Sequence of chain 1.C:
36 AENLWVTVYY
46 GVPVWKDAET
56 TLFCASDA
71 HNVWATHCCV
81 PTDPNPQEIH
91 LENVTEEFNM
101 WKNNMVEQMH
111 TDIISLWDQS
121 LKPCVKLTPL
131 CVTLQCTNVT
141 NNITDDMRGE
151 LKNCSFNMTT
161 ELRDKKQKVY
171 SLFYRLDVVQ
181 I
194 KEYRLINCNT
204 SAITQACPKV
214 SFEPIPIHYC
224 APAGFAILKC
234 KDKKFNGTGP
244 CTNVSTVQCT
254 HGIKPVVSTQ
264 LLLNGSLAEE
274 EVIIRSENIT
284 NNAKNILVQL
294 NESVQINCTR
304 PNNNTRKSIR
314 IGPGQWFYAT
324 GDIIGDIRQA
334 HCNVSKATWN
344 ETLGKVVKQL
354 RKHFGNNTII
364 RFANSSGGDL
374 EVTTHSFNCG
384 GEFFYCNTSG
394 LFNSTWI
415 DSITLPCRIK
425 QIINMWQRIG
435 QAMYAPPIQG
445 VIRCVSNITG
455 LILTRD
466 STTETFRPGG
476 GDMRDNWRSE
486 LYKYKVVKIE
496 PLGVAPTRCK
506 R

Binding-site contacts:
Ligand atom O4 contacts residue VAL449 of chain 1.C at 4.3 Å.
Ligand atom C5 contacts residue GLU216 of chain 1.C at 4.4 Å.
Ligand atom O7 contacts residue VAL449 of chain 1.C at 3.8 Å.
Ligand atom C8 contacts residue VAL449 of chain 1.C at 4.1 Å (hydrophobic).
Ligand atom C1 contacts residue SER450 of chain 1.C at 4.2 Å.
Ligand atom C8 contacts residue LEU266 of chain 1.C at 3.5 Å (hydrophobic).
Ligand atom O5 contacts residue VAL449 of chain 1.C at 4.4 Å.
Ligand atom O5 contacts residue NAG1 of chain 1.NA at 4.0 Å.
Ligand atom N2 contacts residue ASN267 of chain 1.C at 3.0 Å (h-bond).
Ligand atom O7 contacts residue ARG447 of chain 1.C at 3.4 Å (salt-bridge).
Ligand atom C7 contacts residue ASN267 of chain 1.C at 3.8 Å.
Ligand atom N2 contacts residue SER450 of chain 1.C at 3.0 Å (h-bond).
Ligand atom O6 contacts residue NAG1 of chain 1.NA at 3.4 Å.
Ligand atom O7 contacts residue PRO217 of chain 1.C at 4.0 Å.
Ligand atom C3 contacts residue CYS382 of chain 1.C at 4.3 Å (hydrophobic).
Ligand atom O7 contacts residue ASN381 of chain 1.C at 4.3 Å.
Ligand atom C3 contacts residue SER450 of chain 1.C at 3.9 Å.
Ligand atom C4 contacts residue ASN267 of chain 1.C at 4.3 Å.
Ligand atom C8 contacts residue SER450 of chain 1.C at 3.8 Å.
Ligand atom C8 contacts residue VAL259 of chain 1.C at 4.1 Å (hydrophobic).
Ligand atom C3 contacts residue VAL449 of chain 1.C at 4.0 Å (hydrophobic).
Ligand atom C2 contacts residue SER450 of chain 1.C at 3.9 Å.
Ligand atom C3 contacts residue ASN267 of chain 1.C at 3.9 Å.
Ligand atom O3 contacts residue CYS382 of chain 1.C at 3.2 Å (h-bond).
Ligand atom O7 contacts residue ASN267 of chain 1.C at 4.0 Å.
Ligand atom C1 contacts residue ASN267 of chain 1.C at 1.5 Å.
Ligand atom O3 contacts residue SER450 of chain 1.C at 4.4 Å.
Ligand atom C5 contacts residue ASN267 of chain 1.C at 3.8 Å.
Ligand atom O5 contacts residue ASN267 of chain 1.C at 2.4 Å (h-bond).
Ligand atom C7 contacts residue VAL449 of chain 1.C at 4.4 Å (hydrophobic).
Ligand atom C1 contacts residue VAL449 of chain 1.C at 4.2 Å (hydrophobic).
Ligand atom C2 contacts residue ASN267 of chain 1.C at 2.5 Å.
Ligand atom C6 contacts residue GLU216 of chain 1.C at 4.3 Å.
Ligand atom O7 contacts residue VAL259 of chain 1.C at 4.3 Å.
Ligand atom C5 contacts residue VAL449 of chain 1.C at 3.8 Å (hydrophobic).
Ligand atom C8 contacts residue ASN381 of chain 1.C at 3.8 Å.
Ligand atom O6 contacts residue GLY383 of chain 1.C at 3.7 Å.
Ligand atom O7 contacts residue CYS448 of chain 1.C at 4.1 Å.
Ligand atom C4 contacts residue VAL449 of chain 1.C at 4.3 Å (hydrophobic).
Ligand atom C7 contacts residue SER450 of chain 1.C at 3.9 Å.

This small molecule binds to this protein.
Small molecule (SMILES): CC(=O)N[C@H]1[C@H](O[C@H]2[C@H](O)[C@@H](NC(C)=O)CO[C@@H]2CO)O[C@H](CO)[C@@H](O[C@@H]2O[C@H](CO)[C@@H](O)[C@H](O)[C@@H]2O)[C@@H]1O